Sequence of chain 1.D:
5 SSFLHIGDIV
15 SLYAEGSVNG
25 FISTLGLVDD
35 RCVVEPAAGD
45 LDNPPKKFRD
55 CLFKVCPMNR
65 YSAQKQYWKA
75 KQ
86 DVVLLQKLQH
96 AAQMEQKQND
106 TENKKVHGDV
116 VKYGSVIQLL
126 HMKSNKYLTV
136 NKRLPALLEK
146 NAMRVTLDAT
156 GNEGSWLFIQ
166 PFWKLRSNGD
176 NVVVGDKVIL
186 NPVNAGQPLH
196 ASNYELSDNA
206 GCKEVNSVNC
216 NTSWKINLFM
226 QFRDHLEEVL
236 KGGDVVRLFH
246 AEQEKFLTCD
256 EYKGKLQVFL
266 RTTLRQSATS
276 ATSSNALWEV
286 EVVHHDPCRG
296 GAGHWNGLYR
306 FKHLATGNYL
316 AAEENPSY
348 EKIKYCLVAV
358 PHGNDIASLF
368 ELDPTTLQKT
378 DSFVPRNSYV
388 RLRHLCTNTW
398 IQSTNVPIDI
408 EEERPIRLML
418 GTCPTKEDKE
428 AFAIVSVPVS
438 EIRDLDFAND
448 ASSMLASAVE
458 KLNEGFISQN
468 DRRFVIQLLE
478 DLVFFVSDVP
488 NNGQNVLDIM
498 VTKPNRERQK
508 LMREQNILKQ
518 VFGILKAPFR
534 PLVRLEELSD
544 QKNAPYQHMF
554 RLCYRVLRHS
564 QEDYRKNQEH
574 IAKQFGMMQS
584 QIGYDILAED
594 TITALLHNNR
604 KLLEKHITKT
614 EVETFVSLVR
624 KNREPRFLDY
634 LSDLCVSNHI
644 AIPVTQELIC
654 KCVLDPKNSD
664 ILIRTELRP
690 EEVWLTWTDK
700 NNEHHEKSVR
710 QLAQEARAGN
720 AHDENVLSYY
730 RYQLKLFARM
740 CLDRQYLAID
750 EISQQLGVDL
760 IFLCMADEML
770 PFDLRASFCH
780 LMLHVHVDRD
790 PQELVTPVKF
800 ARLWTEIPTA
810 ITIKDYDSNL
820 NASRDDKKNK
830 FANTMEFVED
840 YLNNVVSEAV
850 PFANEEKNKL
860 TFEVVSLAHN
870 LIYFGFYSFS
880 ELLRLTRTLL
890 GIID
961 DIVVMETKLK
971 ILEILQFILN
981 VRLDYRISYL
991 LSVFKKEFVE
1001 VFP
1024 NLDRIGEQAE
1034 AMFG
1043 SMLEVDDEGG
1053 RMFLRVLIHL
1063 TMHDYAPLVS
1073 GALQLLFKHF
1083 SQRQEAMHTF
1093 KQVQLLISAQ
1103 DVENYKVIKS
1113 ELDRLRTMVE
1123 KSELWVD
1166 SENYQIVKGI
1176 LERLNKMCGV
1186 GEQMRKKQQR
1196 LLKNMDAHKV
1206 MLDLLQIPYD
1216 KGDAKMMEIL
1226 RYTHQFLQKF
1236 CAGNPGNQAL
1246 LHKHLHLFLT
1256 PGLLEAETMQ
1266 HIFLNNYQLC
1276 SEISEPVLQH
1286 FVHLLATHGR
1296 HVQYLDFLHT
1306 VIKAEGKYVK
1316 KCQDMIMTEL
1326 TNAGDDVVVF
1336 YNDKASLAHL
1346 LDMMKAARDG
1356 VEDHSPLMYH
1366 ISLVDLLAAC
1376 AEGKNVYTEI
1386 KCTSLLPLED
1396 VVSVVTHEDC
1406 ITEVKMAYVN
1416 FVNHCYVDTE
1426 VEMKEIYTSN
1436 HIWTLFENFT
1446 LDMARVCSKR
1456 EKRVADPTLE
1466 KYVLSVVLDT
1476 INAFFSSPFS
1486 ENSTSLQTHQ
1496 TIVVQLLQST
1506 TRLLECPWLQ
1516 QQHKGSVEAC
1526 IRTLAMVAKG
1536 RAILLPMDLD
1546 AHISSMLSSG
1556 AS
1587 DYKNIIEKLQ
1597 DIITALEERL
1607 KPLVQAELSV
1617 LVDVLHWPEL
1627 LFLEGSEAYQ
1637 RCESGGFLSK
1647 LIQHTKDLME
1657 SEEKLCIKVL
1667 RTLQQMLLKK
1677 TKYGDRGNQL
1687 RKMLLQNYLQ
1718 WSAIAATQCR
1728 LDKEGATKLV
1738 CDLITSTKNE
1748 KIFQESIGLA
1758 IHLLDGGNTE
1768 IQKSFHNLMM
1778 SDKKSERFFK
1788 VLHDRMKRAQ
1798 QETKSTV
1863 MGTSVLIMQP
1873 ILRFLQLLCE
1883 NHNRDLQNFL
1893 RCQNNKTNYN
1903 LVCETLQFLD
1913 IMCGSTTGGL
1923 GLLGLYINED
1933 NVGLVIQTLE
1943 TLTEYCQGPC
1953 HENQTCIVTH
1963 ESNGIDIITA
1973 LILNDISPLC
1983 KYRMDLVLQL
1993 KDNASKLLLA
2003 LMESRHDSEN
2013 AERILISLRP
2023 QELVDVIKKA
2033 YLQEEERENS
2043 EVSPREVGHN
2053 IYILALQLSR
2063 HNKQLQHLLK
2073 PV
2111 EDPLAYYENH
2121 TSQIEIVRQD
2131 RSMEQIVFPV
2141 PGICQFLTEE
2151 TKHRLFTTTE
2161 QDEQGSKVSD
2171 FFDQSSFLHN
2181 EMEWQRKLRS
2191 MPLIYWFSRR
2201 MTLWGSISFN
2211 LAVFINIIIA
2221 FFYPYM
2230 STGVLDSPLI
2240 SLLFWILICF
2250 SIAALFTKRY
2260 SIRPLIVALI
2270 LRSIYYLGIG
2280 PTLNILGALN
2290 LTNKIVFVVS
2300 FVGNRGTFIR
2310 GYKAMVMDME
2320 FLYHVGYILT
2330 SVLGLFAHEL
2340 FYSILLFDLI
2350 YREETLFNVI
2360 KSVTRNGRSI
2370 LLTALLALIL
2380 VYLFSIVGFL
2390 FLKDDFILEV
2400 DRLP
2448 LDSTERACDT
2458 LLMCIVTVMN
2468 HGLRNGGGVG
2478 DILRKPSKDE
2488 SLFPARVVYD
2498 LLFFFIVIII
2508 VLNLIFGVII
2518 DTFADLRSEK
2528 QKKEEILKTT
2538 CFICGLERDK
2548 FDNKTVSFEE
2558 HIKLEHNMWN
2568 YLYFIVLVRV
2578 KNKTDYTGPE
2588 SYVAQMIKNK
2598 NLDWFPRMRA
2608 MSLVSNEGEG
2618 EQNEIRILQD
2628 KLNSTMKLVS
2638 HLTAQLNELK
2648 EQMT

Binding-site contacts:
Ligand atom C6 contacts residue ARG568 of chain 1.D at 4.4 Å.
Ligand atom O42 contacts residue ALA276 of chain 1.D at 4.4 Å.
Ligand atom O4 contacts residue THR268 of chain 1.D at 4.3 Å.
Ligand atom O11 contacts residue ARG568 of chain 1.D at 2.8 Å (salt-bridge).
Ligand atom O41 contacts residue LYS569 of chain 1.D at 3.3 Å (salt-bridge).
Ligand atom O5 contacts residue TYR567 of chain 1.D at 4.4 Å.
Ligand atom P4 contacts residue THR268 of chain 1.D at 3.6 Å.
Ligand atom O41 contacts residue ARG266 of chain 1.D at 3.7 Å.
Ligand atom O53 contacts residue LYS507 of chain 1.D at 4.2 Å.
Ligand atom O53 contacts residue ARG510 of chain 1.D at 3.8 Å.
Ligand atom O3 contacts residue ARG568 of chain 1.D at 4.1 Å.
Ligand atom O51 contacts residue LYS569 of chain 1.D at 3.5 Å (salt-bridge).
Ligand atom O5 contacts residue LYS569 of chain 1.D at 3.8 Å.
Ligand atom O6 contacts residue ARG503 of chain 1.D at 4.4 Å.
Ligand atom P5 contacts residue TYR567 of chain 1.D at 3.5 Å.
Ligand atom O4 contacts residue ARG270 of chain 1.D at 3.8 Å.
Ligand atom P4 contacts residue ARG270 of chain 1.D at 4.5 Å.
Ligand atom P5 contacts residue ARG510 of chain 1.D at 3.9 Å.
Ligand atom O43 contacts residue ARG270 of chain 1.D at 4.2 Å.
Ligand atom P5 contacts residue LYS507 of chain 1.D at 4.2 Å.
Ligand atom O42 contacts residue THR268 of chain 1.D at 2.9 Å (h-bond).
Ligand atom O12 contacts residue ARG568 of chain 1.D at 3.1 Å (salt-bridge).
Ligand atom C2 contacts residue ARG270 of chain 1.D at 4.4 Å.
Ligand atom O51 contacts residue ARG510 of chain 1.D at 2.9 Å (salt-bridge).
Ligand atom P5 contacts residue ARG270 of chain 1.D at 4.2 Å.
Ligand atom O53 contacts residue TYR567 of chain 1.D at 2.4 Å (h-bond).
Ligand atom O43 contacts residue THR268 of chain 1.D at 3.3 Å (h-bond).
Ligand atom P4 contacts residue LEU269 of chain 1.D at 4.3 Å.
Ligand atom P1 contacts residue ARG568 of chain 1.D at 3.2 Å.
Ligand atom O52 contacts residue ARG270 of chain 1.D at 3.0 Å (salt-bridge).
Ligand atom O51 contacts residue TYR567 of chain 1.D at 3.6 Å.
Ligand atom O51 contacts residue LYS507 of chain 1.D at 3.6 Å.
Ligand atom O1 contacts residue ARG568 of chain 1.D at 3.4 Å (salt-bridge).
Ligand atom O6 contacts residue TYR567 of chain 1.D at 4.1 Å.
Ligand atom P4 contacts residue ARG266 of chain 1.D at 3.5 Å.
Ligand atom O52 contacts residue LYS507 of chain 1.D at 3.6 Å.
Ligand atom C5 contacts residue ARG270 of chain 1.D at 3.8 Å.
Ligand atom O42 contacts residue ARG270 of chain 1.D at 4.1 Å.
Ligand atom O42 contacts residue ARG266 of chain 1.D at 2.4 Å (salt-bridge).
Ligand atom O43 contacts residue LEU269 of chain 1.D at 2.9 Å (h-bond).

The protein below binds the small molecule below.
Small molecule (SMILES): O=P(O)(O)O[C@@H]1[C@H](O)[C@H](O)[C@@H](OP(=O)(O)O)[C@H](OP(=O)(O)O)[C@H]1O